Binding-site contacts:
Ligand atom C3 contacts residue LEU196 of chain 1.A at 3.9 Å (hydrophobic).
Ligand atom S contacts residue THR197 of chain 1.A at 3.8 Å.
Ligand atom O2S contacts residue THR197 of chain 1.A at 2.8 Å (h-bond).
Ligand atom C4 contacts residue LEU196 of chain 1.A at 4.0 Å (hydrophobic).
Ligand atom C5 contacts residue GLN91 of chain 1.A at 3.9 Å.
Ligand atom C1 contacts residue LEU196 of chain 1.A at 3.9 Å (hydrophobic).
Ligand atom F2'1 contacts residue PRO200 of chain 1.A at 3.0 Å.
Ligand atom F2'2 contacts residue PHE129 of chain 1.A at 3.6 Å.
Ligand atom O1S contacts residue THR197 of chain 1.A at 3.0 Å (h-bond).
Ligand atom C6 contacts residue HIS93 of chain 1.A at 4.0 Å.
Ligand atom C5 contacts residue LEU196 of chain 1.A at 4.0 Å (hydrophobic).
Ligand atom N3S contacts residue HIS118 of chain 1.A at 3.4 Å (h-bond).
Ligand atom S contacts residue HIS93 of chain 1.A at 3.9 Å.
Ligand atom O2S contacts residue HIS95 of chain 1.A at 3.4 Å (h-bond).
Ligand atom C2 contacts residue THR197 of chain 1.A at 4.1 Å.
Ligand atom O1S contacts residue ZN1 of chain 1.B at 4.1 Å.
Ligand atom O2S contacts residue ZN1 of chain 1.B at 2.0 Å.
Ligand atom C2 contacts residue LEU196 of chain 1.A at 3.7 Å (hydrophobic).
Ligand atom N3S contacts residue VAL141 of chain 1.A at 3.7 Å.
Ligand atom O' contacts residue PHE129 of chain 1.A at 3.2 Å.
Ligand atom F2'2 contacts residue VAL133 of chain 1.A at 3.9 Å.
Ligand atom O1S contacts residue SER195 of chain 1.A at 4.0 Å.
Ligand atom N3S contacts residue ZN1 of chain 1.B at 3.0 Å.
Ligand atom O1S contacts residue LEU196 of chain 1.A at 3.4 Å.
Ligand atom C4 contacts residue ZN1 of chain 1.B at 4.2 Å.
Ligand atom N3S contacts residue VAL120 of chain 1.A at 3.9 Å.
Ligand atom N3S contacts residue TRP207 of chain 1.A at 3.9 Å.
Ligand atom O1S contacts residue TRP207 of chain 1.A at 3.4 Å.
Ligand atom S contacts residue ZN1 of chain 1.B at 3.0 Å.
Ligand atom C6 contacts residue VAL120 of chain 1.A at 3.7 Å (hydrophobic).
Ligand atom S contacts residue HIS118 of chain 1.A at 3.9 Å.
Ligand atom F2'1 contacts residue LEU196 of chain 1.A at 3.9 Å.
Ligand atom O2S contacts residue HIS118 of chain 1.A at 3.4 Å (h-bond).
Ligand atom F2'2 contacts residue LEU196 of chain 1.A at 4.1 Å.
Ligand atom O2S contacts residue HIS93 of chain 1.A at 3.3 Å (h-bond).
Ligand atom C6 contacts residue LEU196 of chain 1.A at 4.0 Å (hydrophobic).
Ligand atom N3S contacts residue HIS93 of chain 1.A at 3.4 Å.
Ligand atom C2 contacts residue THR198 of chain 1.A at 3.2 Å.
Ligand atom C3 contacts residue THR198 of chain 1.A at 3.3 Å.
Ligand atom C4 contacts residue HIS93 of chain 1.A at 4.1 Å.

Sequence of chain 1.A:
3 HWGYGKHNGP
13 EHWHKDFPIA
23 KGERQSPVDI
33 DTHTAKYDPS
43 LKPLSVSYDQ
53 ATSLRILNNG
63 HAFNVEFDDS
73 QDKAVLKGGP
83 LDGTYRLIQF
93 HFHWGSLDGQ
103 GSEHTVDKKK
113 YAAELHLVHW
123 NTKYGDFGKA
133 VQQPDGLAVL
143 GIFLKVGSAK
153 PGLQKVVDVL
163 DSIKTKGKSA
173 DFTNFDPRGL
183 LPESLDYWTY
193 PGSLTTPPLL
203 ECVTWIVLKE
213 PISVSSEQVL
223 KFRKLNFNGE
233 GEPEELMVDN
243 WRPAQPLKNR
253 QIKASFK

A protein and the small-molecule ligand that binds it are described below.
Small molecule (SMILES): NS(=O)(=O)c1ccc(C(=O)NCC(F)(F)F)cc1